Sequence of chain 1.A:
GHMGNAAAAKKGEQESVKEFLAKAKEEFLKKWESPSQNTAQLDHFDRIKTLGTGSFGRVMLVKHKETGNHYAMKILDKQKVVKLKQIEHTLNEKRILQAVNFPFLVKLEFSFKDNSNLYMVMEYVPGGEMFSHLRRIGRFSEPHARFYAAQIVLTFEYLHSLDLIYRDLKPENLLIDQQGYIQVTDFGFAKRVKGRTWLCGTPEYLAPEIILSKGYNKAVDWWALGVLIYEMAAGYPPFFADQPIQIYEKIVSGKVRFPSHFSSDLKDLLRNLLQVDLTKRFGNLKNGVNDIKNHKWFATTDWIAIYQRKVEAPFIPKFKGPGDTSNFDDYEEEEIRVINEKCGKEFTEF

Binding-site contacts:
Ligand atom N contacts residue LEU176 of chain 1.A at 3.7 Å.
Ligand atom C1 contacts residue ALA73 of chain 1.A at 3.7 Å (hydrophobic).
Ligand atom C contacts residue LEU176 of chain 1.A at 3.7 Å (hydrophobic).
Ligand atom C2 contacts residue LEU176 of chain 1.A at 3.7 Å (hydrophobic).
Ligand atom C4 contacts residue ALA73 of chain 1.A at 3.8 Å (hydrophobic).
Ligand atom C contacts residue ALA73 of chain 1.A at 3.6 Å (hydrophobic).
Ligand atom N contacts residue THR186 of chain 1.A at 2.9 Å (h-bond).
Ligand atom C4 contacts residue VAL60 of chain 1.A at 4.3 Å (hydrophobic).
Ligand atom N1 contacts residue LEU176 of chain 1.A at 3.9 Å.
Ligand atom BR contacts residue TYR125 of chain 1.A at 3.7 Å.
Ligand atom C1 contacts residue LEU176 of chain 1.A at 3.3 Å (hydrophobic).
Ligand atom N1 contacts residue VAL60 of chain 1.A at 3.9 Å.
Ligand atom C3 contacts residue VAL60 of chain 1.A at 4.2 Å (hydrophobic).
Ligand atom C contacts residue THR186 of chain 1.A at 4.2 Å.
Ligand atom C contacts residue VAL107 of chain 1.A at 3.7 Å (hydrophobic).
Ligand atom BR contacts residue LEU52 of chain 1.A at 4.1 Å.
Ligand atom C contacts residue MET123 of chain 1.A at 4.1 Å (hydrophobic).
Ligand atom C3 contacts residue LEU176 of chain 1.A at 4.2 Å (hydrophobic).
Ligand atom BR contacts residue ALA73 of chain 1.A at 3.9 Å.
Ligand atom N contacts residue VAL60 of chain 1.A at 4.3 Å.
Ligand atom C contacts residue VAL126 of chain 1.A at 4.2 Å (hydrophobic).
Ligand atom C2 contacts residue VAL60 of chain 1.A at 3.9 Å (hydrophobic).
Ligand atom BR contacts residue PHE330 of chain 1.A at 3.9 Å.
Ligand atom C3 contacts residue LEU52 of chain 1.A at 4.1 Å (hydrophobic).
Ligand atom N contacts residue MET123 of chain 1.A at 4.1 Å.
Ligand atom BR contacts residue VAL126 of chain 1.A at 3.6 Å.
Ligand atom N1 contacts residue THR186 of chain 1.A at 3.6 Å.
Ligand atom C1 contacts residue THR186 of chain 1.A at 3.9 Å.
Ligand atom C3 contacts residue PHE330 of chain 1.A at 3.9 Å (hydrophobic).
Ligand atom N contacts residue ALA73 of chain 1.A at 4.5 Å.
Ligand atom C contacts residue GLU124 of chain 1.A at 3.2 Å.
Ligand atom C4 contacts residue LEU176 of chain 1.A at 3.3 Å (hydrophobic).
Ligand atom BR contacts residue LEU176 of chain 1.A at 3.8 Å.

This small molecule binds to this protein.
Small molecule (SMILES): Cc1n[nH]c(C)c1Br